Binding-site contacts:
Ligand atom C5 contacts residue ASN775 of chain 1.C at 3.7 Å.
Ligand atom O5 contacts residue SER777 of chain 1.C at 3.4 Å (h-bond).
Ligand atom C5 contacts residue GLN778 of chain 1.C at 4.2 Å.
Ligand atom O5 contacts residue GLN778 of chain 1.C at 4.4 Å.
Ligand atom C1 contacts residue ASN775 of chain 1.C at 1.4 Å.
Ligand atom C7 contacts residue ASN775 of chain 1.C at 4.0 Å.
Ligand atom C3 contacts residue ASN775 of chain 1.C at 3.8 Å.
Ligand atom C1 contacts residue SER777 of chain 1.C at 3.4 Å.
Ligand atom C4 contacts residue ASN775 of chain 1.C at 4.2 Å.
Ligand atom O6 contacts residue GLN778 of chain 1.C at 3.9 Å.
Ligand atom C6 contacts residue SER777 of chain 1.C at 4.3 Å.
Ligand atom C6 contacts residue GLN778 of chain 1.C at 3.4 Å.
Ligand atom O5 contacts residue ASN775 of chain 1.C at 2.4 Å (h-bond).
Ligand atom N2 contacts residue ASN775 of chain 1.C at 2.9 Å (h-bond).
Ligand atom C2 contacts residue ASN775 of chain 1.C at 2.5 Å.
Ligand atom C5 contacts residue SER777 of chain 1.C at 3.6 Å.

Sequence of chain 1.C:
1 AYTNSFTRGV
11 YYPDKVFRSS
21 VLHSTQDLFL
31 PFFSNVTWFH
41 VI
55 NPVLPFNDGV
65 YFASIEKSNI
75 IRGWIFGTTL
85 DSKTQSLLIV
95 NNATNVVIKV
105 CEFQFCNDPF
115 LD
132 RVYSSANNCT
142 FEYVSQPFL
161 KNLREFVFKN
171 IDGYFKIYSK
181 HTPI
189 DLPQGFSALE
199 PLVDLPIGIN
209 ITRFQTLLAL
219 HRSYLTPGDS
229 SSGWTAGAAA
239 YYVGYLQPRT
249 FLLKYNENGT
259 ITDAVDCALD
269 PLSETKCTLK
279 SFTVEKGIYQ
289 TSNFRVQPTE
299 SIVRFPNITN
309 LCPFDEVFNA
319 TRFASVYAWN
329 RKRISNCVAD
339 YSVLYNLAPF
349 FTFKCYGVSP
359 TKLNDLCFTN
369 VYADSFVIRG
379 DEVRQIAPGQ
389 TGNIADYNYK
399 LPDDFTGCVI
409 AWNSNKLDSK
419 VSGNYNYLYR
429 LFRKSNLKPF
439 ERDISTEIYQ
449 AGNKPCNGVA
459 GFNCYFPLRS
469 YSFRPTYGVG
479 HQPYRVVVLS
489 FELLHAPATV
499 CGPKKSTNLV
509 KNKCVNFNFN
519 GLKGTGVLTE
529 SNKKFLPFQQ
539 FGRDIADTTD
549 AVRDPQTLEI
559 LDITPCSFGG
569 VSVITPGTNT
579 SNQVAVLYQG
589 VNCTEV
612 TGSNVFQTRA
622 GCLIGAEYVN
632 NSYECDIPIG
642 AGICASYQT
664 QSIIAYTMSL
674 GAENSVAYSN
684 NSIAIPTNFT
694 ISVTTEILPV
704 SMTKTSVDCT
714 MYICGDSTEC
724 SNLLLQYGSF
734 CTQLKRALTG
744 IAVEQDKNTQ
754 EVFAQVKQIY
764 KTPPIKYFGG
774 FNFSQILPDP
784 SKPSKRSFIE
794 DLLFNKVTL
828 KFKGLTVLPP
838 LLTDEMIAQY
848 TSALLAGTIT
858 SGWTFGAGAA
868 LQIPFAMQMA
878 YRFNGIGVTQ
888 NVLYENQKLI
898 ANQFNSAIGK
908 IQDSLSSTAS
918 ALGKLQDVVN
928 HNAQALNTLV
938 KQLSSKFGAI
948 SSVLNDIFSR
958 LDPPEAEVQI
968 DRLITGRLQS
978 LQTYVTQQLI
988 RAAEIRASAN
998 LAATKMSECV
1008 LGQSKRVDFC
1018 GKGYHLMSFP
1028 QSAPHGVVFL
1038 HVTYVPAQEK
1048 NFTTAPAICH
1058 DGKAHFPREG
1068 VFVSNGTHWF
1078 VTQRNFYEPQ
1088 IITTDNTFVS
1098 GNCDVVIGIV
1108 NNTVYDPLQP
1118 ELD

This protein binds this small molecule.
Small molecule (SMILES): CC(=O)N[C@@H]1[C@@H](O)[C@H](O)[C@@H](CO)O[C@H]1O